Sequence of chain 1.A:
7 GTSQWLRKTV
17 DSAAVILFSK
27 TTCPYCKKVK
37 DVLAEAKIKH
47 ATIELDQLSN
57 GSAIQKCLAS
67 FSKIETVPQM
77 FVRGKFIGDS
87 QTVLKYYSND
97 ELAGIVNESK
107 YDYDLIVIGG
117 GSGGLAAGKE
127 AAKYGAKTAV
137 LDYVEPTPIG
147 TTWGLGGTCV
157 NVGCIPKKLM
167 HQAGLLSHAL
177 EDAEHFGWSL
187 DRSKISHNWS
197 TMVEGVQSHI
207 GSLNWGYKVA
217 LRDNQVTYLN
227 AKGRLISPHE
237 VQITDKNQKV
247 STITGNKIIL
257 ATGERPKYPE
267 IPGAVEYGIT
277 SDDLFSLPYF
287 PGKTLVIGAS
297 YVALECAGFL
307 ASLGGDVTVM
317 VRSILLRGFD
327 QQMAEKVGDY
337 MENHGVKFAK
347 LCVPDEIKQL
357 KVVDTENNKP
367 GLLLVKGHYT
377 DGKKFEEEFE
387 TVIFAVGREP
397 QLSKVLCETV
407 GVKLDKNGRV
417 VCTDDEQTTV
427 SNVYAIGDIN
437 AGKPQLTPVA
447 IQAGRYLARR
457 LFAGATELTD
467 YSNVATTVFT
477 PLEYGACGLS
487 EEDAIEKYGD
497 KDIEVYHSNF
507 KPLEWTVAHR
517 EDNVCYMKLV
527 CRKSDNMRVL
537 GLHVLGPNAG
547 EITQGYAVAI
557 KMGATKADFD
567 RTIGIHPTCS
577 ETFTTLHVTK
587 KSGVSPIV

Binding-site contacts:
Ligand atom C13 contacts residue LEU442 of chain 1.A at 3.6 Å (hydrophobic).
Ligand atom C09 contacts residue THR472 of chain 1.A at 3.4 Å.
Ligand atom C07 contacts residue GLN441 of chain 1.A at 4.3 Å.
Ligand atom O05 contacts residue THR472 of chain 1.A at 3.3 Å.
Ligand atom C12 contacts residue LEU442 of chain 1.A at 4.3 Å (hydrophobic).
Ligand atom C10 contacts residue THR473 of chain 1.A at 4.2 Å.
Ligand atom C11 contacts residue THR472 of chain 1.A at 4.3 Å.
Ligand atom N06 contacts residue PHE325 of chain 1.A at 4.1 Å.
Ligand atom C10 contacts residue THR472 of chain 1.A at 3.2 Å.
Ligand atom C08 contacts residue THR472 of chain 1.A at 4.4 Å.
Ligand atom C12 contacts residue TYR297 of chain 1.A at 3.4 Å (hydrophobic).
Ligand atom O02 contacts residue PHE325 of chain 1.A at 4.1 Å.
Ligand atom C08 contacts residue TYR297 of chain 1.A at 4.2 Å (hydrophobic).
Ligand atom C01 contacts residue GLY324 of chain 1.A at 3.3 Å.
Ligand atom C11 contacts residue TYR297 of chain 1.A at 4.1 Å (hydrophobic).
Ligand atom C10 contacts residue PHE325 of chain 1.A at 3.5 Å (hydrophobic).
Ligand atom C09 contacts residue PHE325 of chain 1.A at 3.5 Å (hydrophobic).
Ligand atom C11 contacts residue VAL474 of chain 1.A at 3.9 Å (hydrophobic).
Ligand atom O05 contacts residue LEU442 of chain 1.A at 4.0 Å.
Ligand atom C11 contacts residue PHE325 of chain 1.A at 4.2 Å (hydrophobic).
Ligand atom C07 contacts residue LEU442 of chain 1.A at 3.8 Å (hydrophobic).
Ligand atom C10 contacts residue VAL474 of chain 1.A at 4.2 Å (hydrophobic).
Ligand atom C09 contacts residue LEU442 of chain 1.A at 4.1 Å (hydrophobic).
Ligand atom O05 contacts residue PRO440 of chain 1.A at 4.2 Å.
Ligand atom C08 contacts residue LEU442 of chain 1.A at 3.5 Å (hydrophobic).
Ligand atom C11 contacts residue THR473 of chain 1.A at 3.6 Å.
Ligand atom C13 contacts residue TYR297 of chain 1.A at 3.2 Å (hydrophobic).
Ligand atom O02 contacts residue GLY324 of chain 1.A at 4.5 Å.
Ligand atom C08 contacts residue PHE325 of chain 1.A at 4.1 Å (hydrophobic).
Ligand atom C04 contacts residue THR472 of chain 1.A at 4.0 Å.

This small molecule binds to this protein.
Small molecule (SMILES): COCC(=O)NCc1ccccc1